Binding-site contacts:
Ligand atom O3' contacts residue PHE333 of chain 16.A at 3.5 Å.
Ligand atom C3' contacts residue PHE333 of chain 16.A at 3.8 Å (hydrophobic).
Ligand atom C2' contacts residue PHE333 of chain 16.A at 2.9 Å (hydrophobic).
Ligand atom O4' contacts residue GLN252 of chain 16.A at 3.9 Å.
Ligand atom O5' contacts residue GLN252 of chain 16.A at 3.1 Å (h-bond).
Ligand atom C7 contacts residue TYR336 of chain 16.A at 3.6 Å (hydrophobic).
Ligand atom OP1 contacts residue GLN252 of chain 16.A at 3.7 Å.
Ligand atom OP1 contacts residue ARG391 of chain 16.A at 3.8 Å.
Ligand atom C6 contacts residue PHE333 of chain 16.A at 3.7 Å (hydrophobic).
Ligand atom C2 contacts residue PRO334 of chain 16.A at 3.7 Å (hydrophobic).
Ligand atom O2 contacts residue PRO334 of chain 16.A at 3.8 Å.
Ligand atom C4 contacts residue PRO334 of chain 16.A at 3.6 Å (hydrophobic).
Ligand atom O2 contacts residue LEU328 of chain 16.A at 2.2 Å.
Ligand atom C2 contacts residue LEU328 of chain 16.A at 3.0 Å (hydrophobic).
Ligand atom C5 contacts residue GLY98 of chain 16.A at 2.9 Å.
Ligand atom O5' contacts residue LEU328 of chain 16.A at 3.6 Å.
Ligand atom OP2 contacts residue PHE333 of chain 16.A at 3.3 Å.
Ligand atom C4' contacts residue GLN252 of chain 16.A at 3.5 Å.
Ligand atom C1' contacts residue LEU328 of chain 16.A at 3.9 Å (hydrophobic).
Ligand atom O4 contacts residue PRO334 of chain 16.A at 3.7 Å.
Ligand atom N3 contacts residue PRO334 of chain 16.A at 3.5 Å.
Ligand atom OP2 contacts residue GLU102 of chain 16.A at 3.5 Å (salt-bridge).
Ligand atom C4 contacts residue GLY98 of chain 16.A at 3.2 Å.
Ligand atom OP2 contacts residue ARG391 of chain 16.A at 3.9 Å.
Ligand atom O4 contacts residue ALA259 of chain 16.A at 3.2 Å.
Ligand atom C5' contacts residue GLN252 of chain 16.A at 3.4 Å.
Ligand atom N1 contacts residue LEU328 of chain 16.A at 3.8 Å.
Ligand atom P contacts residue PHE333 of chain 16.A at 3.8 Å.
Ligand atom C4' contacts residue LEU328 of chain 16.A at 4.1 Å (hydrophobic).
Ligand atom O5' contacts residue PHE333 of chain 16.A at 3.8 Å.
Ligand atom O4' contacts residue LEU328 of chain 16.A at 3.0 Å.
Ligand atom C6 contacts residue GLY98 of chain 16.A at 4.1 Å.
Ligand atom O4' contacts residue PRO334 of chain 16.A at 4.0 Å.
Ligand atom C2' contacts residue LEU328 of chain 16.A at 3.7 Å (hydrophobic).
Ligand atom N1 contacts residue PHE333 of chain 16.A at 3.8 Å.
Ligand atom C5' contacts residue PHE333 of chain 16.A at 3.2 Å (hydrophobic).
Ligand atom N3 contacts residue LEU328 of chain 16.A at 3.9 Å.
Ligand atom O4 contacts residue GLY98 of chain 16.A at 2.8 Å (h-bond).
Ligand atom C1' contacts residue PHE333 of chain 16.A at 3.1 Å (hydrophobic).
Ligand atom OP2 contacts residue GLN252 of chain 16.A at 4.1 Å.

Sequence of chain 16.A:
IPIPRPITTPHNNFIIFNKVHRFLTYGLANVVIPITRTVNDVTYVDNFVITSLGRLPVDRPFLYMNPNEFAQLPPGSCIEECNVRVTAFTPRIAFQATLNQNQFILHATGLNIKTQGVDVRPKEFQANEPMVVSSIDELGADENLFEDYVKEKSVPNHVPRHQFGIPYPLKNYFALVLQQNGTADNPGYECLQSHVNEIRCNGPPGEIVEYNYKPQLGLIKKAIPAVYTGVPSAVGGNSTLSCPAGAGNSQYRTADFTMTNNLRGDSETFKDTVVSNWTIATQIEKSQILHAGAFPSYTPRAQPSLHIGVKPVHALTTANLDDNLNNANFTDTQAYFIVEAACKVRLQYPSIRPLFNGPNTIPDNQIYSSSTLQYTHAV

A protein and the small-molecule ligand that binds it are described below.
Small molecule (SMILES): Cc1cn([C@H]2C[C@H](O[P](=O)(O)OC[C@H]3O[C@@H](n4cc(C)c(=O)[nH]c4=O)C[C@@H]3O)[C@@H](CO[P](=O)(O)O[C@H]3C[C@H](n4ccc(=O)[nH]c4=O)O[C@@H]3COP(=O)=O)O2)c(=O)[nH]c1=O